Sequence of chain 1.Y:
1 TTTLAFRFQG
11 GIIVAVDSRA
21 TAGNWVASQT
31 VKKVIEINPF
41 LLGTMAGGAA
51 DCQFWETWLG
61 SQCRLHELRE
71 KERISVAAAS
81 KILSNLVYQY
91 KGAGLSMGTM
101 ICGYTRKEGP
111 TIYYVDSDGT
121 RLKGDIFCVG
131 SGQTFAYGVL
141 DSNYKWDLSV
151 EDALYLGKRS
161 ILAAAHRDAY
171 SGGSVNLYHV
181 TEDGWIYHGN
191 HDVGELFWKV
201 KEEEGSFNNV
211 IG

This small molecule binds to this protein.
Small molecule (SMILES): CC(C)C[C@H](NC(=O)[C@@H]1CCCN1C(=O)[C@H](C)N)C(=O)N[C@@H](CC(C)C)[C@@H](O)[C@H](C)CO

Binding-site contacts:
Ligand atom N contacts residue THR21 of chain 1.Y at 2.9 Å (h-bond).
Ligand atom O contacts residue THR21 of chain 1.Y at 3.1 Å (h-bond).
Ligand atom N contacts residue PRO127 of chain 1.Z at 3.4 Å.
Ligand atom CB contacts residue ASP126 of chain 1.Z at 3.9 Å.
Ligand atom C contacts residue GLY47 of chain 1.Y at 3.8 Å.
Ligand atom CB contacts residue GLY47 of chain 1.Y at 3.8 Å.
Ligand atom O contacts residue ALA49 of chain 1.Y at 3.6 Å.
Ligand atom CB contacts residue THR21 of chain 1.Y at 3.5 Å.
Ligand atom C1 contacts residue SER131 of chain 1.Y at 3.6 Å.
Ligand atom O contacts residue MES1 of chain 1.PA at 3.0 Å (h-bond).
Ligand atom O contacts residue THR1 of chain 1.Y at 2.3 Å (h-bond).
Ligand atom C3 contacts residue THR1 of chain 1.Y at 2.5 Å.
Ligand atom CD2 contacts residue GLY47 of chain 1.Y at 3.8 Å.
Ligand atom N contacts residue GLY47 of chain 1.Y at 3.2 Å (h-bond).
Ligand atom O contacts residue THR21 of chain 1.Y at 3.4 Å (h-bond).
Ligand atom C3 contacts residue TYR170 of chain 1.Y at 3.1 Å (hydrophobic).
Ligand atom CA contacts residue GLY47 of chain 1.Y at 3.4 Å.
Ligand atom CA contacts residue ASP126 of chain 1.Z at 3.6 Å.
Ligand atom C1 contacts residue MES1 of chain 1.PA at 3.5 Å.
Ligand atom CD1 contacts residue MET45 of chain 1.Y at 3.8 Å (hydrophobic).
Ligand atom C3 contacts residue ARG19 of chain 1.Y at 3.1 Å.
Ligand atom CA contacts residue THR21 of chain 1.Y at 3.9 Å.
Ligand atom O contacts residue ALA20 of chain 1.Y at 3.3 Å.
Ligand atom C contacts residue THR21 of chain 1.Y at 3.5 Å.
Ligand atom CA contacts residue THR21 of chain 1.Y at 3.2 Å.
Ligand atom N contacts residue THR1 of chain 1.Y at 3.6 Å (h-bond).
Ligand atom C2 contacts residue THR1 of chain 1.Y at 1.5 Å.
Ligand atom O contacts residue GLY47 of chain 1.Y at 3.4 Å (h-bond).
Ligand atom CA contacts residue THR1 of chain 1.Y at 2.3 Å.
Ligand atom CB contacts residue VAL128 of chain 1.Z at 3.9 Å (hydrophobic).
Ligand atom C contacts residue LYS33 of chain 1.Y at 3.9 Å.
Ligand atom CD contacts residue ASP126 of chain 1.Z at 3.6 Å.
Ligand atom CB contacts residue GLY47 of chain 1.Y at 3.8 Å.
Ligand atom CG contacts residue LYS33 of chain 1.Y at 3.5 Å.
Ligand atom O contacts residue THR1 of chain 1.Y at 3.6 Å.
Ligand atom C1 contacts residue THR1 of chain 1.Y at 2.4 Å.
Ligand atom CG contacts residue THR1 of chain 1.Y at 3.8 Å.
Ligand atom CB contacts residue THR1 of chain 1.Y at 2.7 Å.
Ligand atom C contacts residue THR1 of chain 1.Y at 1.4 Å.
Ligand atom C2 contacts residue TYR170 of chain 1.Y at 3.5 Å (hydrophobic).

Sequence of chain 1.Z:
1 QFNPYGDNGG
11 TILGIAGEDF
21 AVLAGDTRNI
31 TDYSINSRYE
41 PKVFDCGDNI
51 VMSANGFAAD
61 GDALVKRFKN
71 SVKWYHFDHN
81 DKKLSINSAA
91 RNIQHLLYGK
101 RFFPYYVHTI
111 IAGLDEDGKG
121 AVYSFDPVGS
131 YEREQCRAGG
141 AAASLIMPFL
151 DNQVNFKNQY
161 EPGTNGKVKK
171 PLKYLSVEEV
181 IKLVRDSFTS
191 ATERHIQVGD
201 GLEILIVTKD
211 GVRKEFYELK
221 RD